A small-molecule ligand and the protein it binds are described below.
Small molecule (SMILES): CCCCCCCCCCCC(=O)O[C@@H](CCCCCCCCC)CC(=O)O[C@@H]1[C@@H](NC(=O)C[C@H](CCCCCCC)OC(=O)C[C@H](O)CCCCCCC)[C@H](OC[C@H]2O[C@H](OP(=O)(O)O)[C@H](NC(=O)C[C@@H](CCCCCCCC)OC(=O)CCCCCC)[C@@H](OC(=O)C[C@H](O)CCCCC)[C@@H]2O)O[C@H](CO[C@]2(C(=O)O)C[C@@H](O[C@]3(C(=O)O)C[C@@H](O)[C@@H](O)[C@@H]([C@H](O)CO)O3)[C@@H](O[C@]3(C(=O)O)C[C@@H](O[C@@H]4O[C@H](C(=O)O)[C@@H](O)[C@H](O)[C@H]4NC(C)=O)[C@@H](O)[C@@H]([C@H](O)CO)O3)[C@@H]([C@H](O)CO)O2)[C@H]1OP(=O)(O)O

Sequence of chain 1.C:
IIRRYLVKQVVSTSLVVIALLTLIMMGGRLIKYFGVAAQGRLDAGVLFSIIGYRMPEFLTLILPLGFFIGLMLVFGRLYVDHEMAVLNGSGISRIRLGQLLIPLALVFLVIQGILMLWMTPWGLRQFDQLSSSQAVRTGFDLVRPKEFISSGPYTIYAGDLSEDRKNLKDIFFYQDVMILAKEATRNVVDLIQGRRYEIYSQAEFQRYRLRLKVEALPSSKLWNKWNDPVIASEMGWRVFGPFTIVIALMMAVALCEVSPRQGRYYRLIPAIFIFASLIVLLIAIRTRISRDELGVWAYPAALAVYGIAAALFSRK

Binding-site contacts:
Ligand atom OL2 contacts residue ARG55 of chain 1.C at 3.6 Å (salt-bridge).
Ligand atom O91 contacts residue TYR316 of chain 1.D at 3.0 Å.
Ligand atom OK6 contacts residue ARG30 of chain 1.C at 3.5 Å (salt-bridge).
Ligand atom C4 contacts residue TRP271 of chain 1.C at 3.4 Å (hydrophobic).
Ligand atom C60 contacts residue LMT1 of chain 1.E at 3.1 Å.
Ligand atom CC3 contacts residue LMT1 of chain 1.E at 3.6 Å.
Ligand atom C65 contacts residue GLN30 of chain 1.D at 3.6 Å.
Ligand atom O56 contacts residue LMT1 of chain 1.E at 2.6 Å.
Ligand atom C41 contacts residue LMT1 of chain 1.E at 3.3 Å.
Ligand atom O28 contacts residue TYR317 of chain 1.D at 2.4 Å (h-bond).
Ligand atom C2 contacts residue MET117 of chain 1.C at 3.6 Å (hydrophobic).
Ligand atom C11 contacts residue ARG55 of chain 1.C at 3.5 Å.
Ligand atom O62 contacts residue GLN30 of chain 1.D at 2.9 Å (h-bond).
Ligand atom C65 contacts residue PHE33 of chain 1.D at 3.6 Å (hydrophobic).
Ligand atom OD6 contacts residue LMT1 of chain 1.E at 3.5 Å (h-bond).
Ligand atom OL2 contacts residue ARG30 of chain 1.C at 2.4 Å (salt-bridge).
Ligand atom C12 contacts residue ARG55 of chain 1.C at 3.6 Å.
Ligand atom PL0 contacts residue ARG55 of chain 1.C at 3.5 Å.
Ligand atom OL1 contacts residue ARG55 of chain 1.C at 2.5 Å (salt-bridge).
Ligand atom OD0 contacts residue ASN41 of chain 1.D at 3.4 Å (h-bond).
Ligand atom C5 contacts residue LEU62 of chain 1.C at 3.6 Å (hydrophobic).
Ligand atom OL4 contacts residue LMT1 of chain 1.E at 3.3 Å.
Ligand atom N20 contacts residue LMT1 of chain 1.E at 3.2 Å (h-bond).
Ligand atom C1 contacts residue THR278 of chain 1.C at 3.6 Å.
Ligand atom C59 contacts residue LMT1 of chain 1.E at 3.5 Å.
Ligand atom C10 contacts residue GLU58 of chain 1.C at 3.4 Å.
Ligand atom C11 contacts residue GLU58 of chain 1.C at 3.5 Å.
Ligand atom C30 contacts residue TYR317 of chain 1.D at 3.2 Å (hydrophobic).
Ligand atom OK6 contacts residue LYS33 of chain 1.C at 3.4 Å.
Ligand atom O72 contacts residue THR34 of chain 1.D at 3.2 Å (h-bond).
Ligand atom C6 contacts residue TRP271 of chain 1.C at 3.5 Å (hydrophobic).
Ligand atom C27 contacts residue TYR317 of chain 1.D at 3.2 Å (hydrophobic).
Ligand atom OC5 contacts residue LMT1 of chain 1.E at 2.4 Å (h-bond).
Ligand atom C2 contacts residue GLN113 of chain 1.C at 3.6 Å.
Ligand atom OC8 contacts residue LYS135 of chain 1.D at 3.6 Å (salt-bridge).
Ligand atom O13 contacts residue PHE59 of chain 1.C at 3.1 Å.
Ligand atom OA3 contacts residue TYR316 of chain 1.D at 3.4 Å (h-bond).
Ligand atom C43 contacts residue PHE33 of chain 1.D at 3.6 Å (hydrophobic).
Ligand atom C42 contacts residue PHE33 of chain 1.D at 3.6 Å (hydrophobic).
Ligand atom OD3 contacts residue ASN41 of chain 1.D at 2.5 Å (h-bond).

Sequence of chain 1.D:
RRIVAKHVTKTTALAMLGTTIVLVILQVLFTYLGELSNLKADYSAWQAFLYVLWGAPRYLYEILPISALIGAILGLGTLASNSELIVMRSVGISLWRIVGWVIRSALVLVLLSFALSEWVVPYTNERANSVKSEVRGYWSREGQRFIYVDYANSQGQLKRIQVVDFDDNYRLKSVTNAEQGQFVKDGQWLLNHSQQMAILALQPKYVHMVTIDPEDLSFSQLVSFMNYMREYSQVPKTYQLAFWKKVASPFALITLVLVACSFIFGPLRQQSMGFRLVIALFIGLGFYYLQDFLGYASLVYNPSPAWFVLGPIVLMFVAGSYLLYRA